This small molecule binds to this protein.
Small molecule (SMILES): O=c1[nH]cnc2c(C[NH+]3C[C@H](CO)[C@@H](O)C3)c[nH]c12

Binding-site contacts:
Ligand atom N1 contacts residue GLU201 of chain 2.A at 2.8 Å (salt-bridge).
Ligand atom C3' contacts residue SO41 of chain 2.B at 3.7 Å.
Ligand atom O6 contacts residue GLY118 of chain 2.A at 3.6 Å.
Ligand atom O6 contacts residue GLU201 of chain 2.A at 3.8 Å.
Ligand atom C5' contacts residue PHE159 of chain 3.A at 3.7 Å (hydrophobic).
Ligand atom O5' contacts residue VAL260 of chain 2.A at 3.2 Å.
Ligand atom O6 contacts residue VAL245 of chain 2.A at 3.5 Å.
Ligand atom C2 contacts residue GLU201 of chain 2.A at 3.2 Å.
Ligand atom C10 contacts residue ALA116 of chain 2.A at 3.1 Å (hydrophobic).
Ligand atom N7 contacts residue ASN243 of chain 2.A at 2.7 Å (h-bond).
Ligand atom C2 contacts residue MET219 of chain 2.A at 3.7 Å (hydrophobic).
Ligand atom C8 contacts residue THR242 of chain 2.A at 3.5 Å.
Ligand atom N1 contacts residue PHE200 of chain 2.A at 3.5 Å.
Ligand atom C8 contacts residue ALA117 of chain 2.A at 3.6 Å (hydrophobic).
Ligand atom C5 contacts residue ASN243 of chain 2.A at 3.8 Å.
Ligand atom C6 contacts residue GLU201 of chain 2.A at 3.8 Å.
Ligand atom O5' contacts residue GLY257 of chain 2.A at 3.2 Å.
Ligand atom C4' contacts residue SO41 of chain 2.B at 3.7 Å.
Ligand atom O3' contacts residue TYR88 of chain 2.A at 2.9 Å (h-bond).
Ligand atom C6' contacts residue VAL260 of chain 2.A at 3.6 Å (hydrophobic).
Ligand atom O6 contacts residue ASN243 of chain 2.A at 2.9 Å (h-bond).
Ligand atom C6 contacts residue PHE200 of chain 2.A at 3.7 Å (hydrophobic).
Ligand atom C5 contacts residue GLY118 of chain 2.A at 3.5 Å.
Ligand atom N7 contacts residue ALA117 of chain 2.A at 3.6 Å.
Ligand atom C4 contacts residue VAL217 of chain 2.A at 3.6 Å (hydrophobic).
Ligand atom C8 contacts residue ASN243 of chain 2.A at 3.5 Å.
Ligand atom O3' contacts residue PHE159 of chain 3.A at 3.7 Å.
Ligand atom N1 contacts residue VAL217 of chain 2.A at 3.7 Å.
Ligand atom N1' contacts residue SO41 of chain 2.B at 3.0 Å (h-bond).
Ligand atom N3 contacts residue MET219 of chain 2.A at 3.8 Å.
Ligand atom C8 contacts residue GLY118 of chain 2.A at 3.7 Å.
Ligand atom C5 contacts residue PHE200 of chain 2.A at 3.7 Å (hydrophobic).
Ligand atom C6 contacts residue GLY118 of chain 2.A at 3.8 Å.
Ligand atom C6' contacts residue SO41 of chain 2.B at 3.3 Å.
Ligand atom C6 contacts residue ASN243 of chain 2.A at 3.7 Å.
Ligand atom N7 contacts residue GLY118 of chain 2.A at 3.3 Å (h-bond).
Ligand atom N7 contacts residue THR242 of chain 2.A at 3.6 Å.
Ligand atom O3' contacts residue SO41 of chain 2.B at 3.2 Å (h-bond).
Ligand atom N3 contacts residue VAL217 of chain 2.A at 3.6 Å (h-bond).
Ligand atom C3' contacts residue PHE159 of chain 3.A at 3.6 Å (hydrophobic).

Sequence of chain 3.A:
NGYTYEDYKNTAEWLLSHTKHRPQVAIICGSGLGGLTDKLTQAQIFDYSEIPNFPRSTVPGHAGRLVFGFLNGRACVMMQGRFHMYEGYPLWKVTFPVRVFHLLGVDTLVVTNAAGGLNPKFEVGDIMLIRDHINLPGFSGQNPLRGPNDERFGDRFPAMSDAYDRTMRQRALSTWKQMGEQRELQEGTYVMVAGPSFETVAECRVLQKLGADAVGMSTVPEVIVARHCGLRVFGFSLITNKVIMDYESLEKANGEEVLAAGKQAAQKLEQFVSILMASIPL

Sequence of chain 2.A:
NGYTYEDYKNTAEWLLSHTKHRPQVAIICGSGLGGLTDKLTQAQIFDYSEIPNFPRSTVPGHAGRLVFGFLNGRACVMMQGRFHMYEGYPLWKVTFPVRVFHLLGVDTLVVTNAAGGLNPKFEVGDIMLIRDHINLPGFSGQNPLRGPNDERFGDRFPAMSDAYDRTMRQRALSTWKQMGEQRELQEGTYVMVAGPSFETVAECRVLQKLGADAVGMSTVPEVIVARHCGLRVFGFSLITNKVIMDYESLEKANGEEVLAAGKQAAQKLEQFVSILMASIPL